This protein binds this small molecule.
Small molecule (SMILES): CC(=O)N[C@H]1[C@H](O[C@H]2[C@H](O)[C@@H](NC(C)=O)CO[C@@H]2CO)O[C@H](CO)[C@@H](O)[C@@H]1O

Sequence of chain 2.A:
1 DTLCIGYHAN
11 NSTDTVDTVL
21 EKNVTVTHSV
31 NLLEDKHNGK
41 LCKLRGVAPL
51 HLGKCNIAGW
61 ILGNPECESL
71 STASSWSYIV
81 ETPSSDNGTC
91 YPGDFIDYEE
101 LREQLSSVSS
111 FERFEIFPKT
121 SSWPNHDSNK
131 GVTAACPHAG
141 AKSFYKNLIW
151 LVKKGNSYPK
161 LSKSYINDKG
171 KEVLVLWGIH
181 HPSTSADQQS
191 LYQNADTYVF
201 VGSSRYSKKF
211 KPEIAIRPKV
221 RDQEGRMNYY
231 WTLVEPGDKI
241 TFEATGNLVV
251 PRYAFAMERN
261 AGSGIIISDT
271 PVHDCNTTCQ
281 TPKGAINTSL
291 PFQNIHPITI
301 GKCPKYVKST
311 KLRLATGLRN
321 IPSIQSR

Binding-site contacts:
Ligand atom N2 contacts residue ASN87 of chain 2.A at 3.2 Å (h-bond).
Ligand atom C8 contacts residue PRO137 of chain 2.A at 3.9 Å (hydrophobic).
Ligand atom O6 contacts residue SER84 of chain 2.A at 4.2 Å.
Ligand atom C7 contacts residue ASN87 of chain 2.A at 3.4 Å.
Ligand atom C7 contacts residue ASN64 of chain 2.A at 3.9 Å.
Ligand atom C1 contacts residue GLU66 of chain 2.A at 4.2 Å.
Ligand atom C2 contacts residue GLU66 of chain 2.A at 4.4 Å.
Ligand atom C8 contacts residue CYS90 of chain 2.A at 4.4 Å (hydrophobic).
Ligand atom C6 contacts residue ASP86 of chain 2.A at 4.4 Å.
Ligand atom C7 contacts residue PRO137 of chain 2.A at 4.3 Å (hydrophobic).
Ligand atom C8 contacts residue ASN87 of chain 2.A at 3.8 Å.
Ligand atom C5 contacts residue ASN87 of chain 2.A at 4.2 Å.
Ligand atom N2 contacts residue GLU66 of chain 2.A at 3.4 Å.
Ligand atom C7 contacts residue GLU66 of chain 2.A at 3.9 Å.
Ligand atom O5 contacts residue ASN87 of chain 2.A at 3.0 Å (h-bond).
Ligand atom O7 contacts residue ASN87 of chain 2.A at 3.9 Å.
Ligand atom O7 contacts residue ASN64 of chain 2.A at 4.4 Å.
Ligand atom C8 contacts residue GLU66 of chain 2.A at 3.3 Å.
Ligand atom C8 contacts residue ASN64 of chain 2.A at 3.1 Å.
Ligand atom C2 contacts residue ASN87 of chain 2.A at 3.1 Å.
Ligand atom O7 contacts residue CYS90 of chain 2.A at 3.9 Å.
Ligand atom O7 contacts residue ALA135 of chain 2.A at 3.7 Å.
Ligand atom O7 contacts residue PRO137 of chain 2.A at 4.2 Å.
Ligand atom O6 contacts residue ASN87 of chain 2.A at 4.4 Å.
Ligand atom O6 contacts residue ASP86 of chain 2.A at 3.7 Å.
Ligand atom C1 contacts residue ASN87 of chain 2.A at 2.3 Å.